Binding-site contacts:
Ligand atom C1 contacts residue VAL335 of chain 1.A at 4.5 Å (hydrophobic).
Ligand atom C5 contacts residue SER334 of chain 1.A at 4.1 Å.
Ligand atom O7 contacts residue ASN332 of chain 1.A at 3.6 Å (h-bond).
Ligand atom O5 contacts residue ASN332 of chain 1.A at 2.4 Å (h-bond).
Ligand atom C5 contacts residue ASN332 of chain 1.A at 3.6 Å.
Ligand atom C1 contacts residue SER334 of chain 1.A at 4.0 Å.
Ligand atom C7 contacts residue ASN332 of chain 1.A at 3.5 Å.
Ligand atom N2 contacts residue ASN332 of chain 1.A at 3.0 Å (h-bond).
Ligand atom O5 contacts residue VAL335 of chain 1.A at 4.0 Å.
Ligand atom C6 contacts residue SER334 of chain 1.A at 4.5 Å.
Ligand atom O5 contacts residue SER334 of chain 1.A at 4.2 Å.
Ligand atom C1 contacts residue ASN332 of chain 1.A at 1.5 Å.
Ligand atom C2 contacts residue ASN332 of chain 1.A at 2.5 Å.
Ligand atom C3 contacts residue ASN332 of chain 1.A at 3.8 Å.
Ligand atom C4 contacts residue ASN332 of chain 1.A at 4.3 Å.

Sequence of chain 1.A:
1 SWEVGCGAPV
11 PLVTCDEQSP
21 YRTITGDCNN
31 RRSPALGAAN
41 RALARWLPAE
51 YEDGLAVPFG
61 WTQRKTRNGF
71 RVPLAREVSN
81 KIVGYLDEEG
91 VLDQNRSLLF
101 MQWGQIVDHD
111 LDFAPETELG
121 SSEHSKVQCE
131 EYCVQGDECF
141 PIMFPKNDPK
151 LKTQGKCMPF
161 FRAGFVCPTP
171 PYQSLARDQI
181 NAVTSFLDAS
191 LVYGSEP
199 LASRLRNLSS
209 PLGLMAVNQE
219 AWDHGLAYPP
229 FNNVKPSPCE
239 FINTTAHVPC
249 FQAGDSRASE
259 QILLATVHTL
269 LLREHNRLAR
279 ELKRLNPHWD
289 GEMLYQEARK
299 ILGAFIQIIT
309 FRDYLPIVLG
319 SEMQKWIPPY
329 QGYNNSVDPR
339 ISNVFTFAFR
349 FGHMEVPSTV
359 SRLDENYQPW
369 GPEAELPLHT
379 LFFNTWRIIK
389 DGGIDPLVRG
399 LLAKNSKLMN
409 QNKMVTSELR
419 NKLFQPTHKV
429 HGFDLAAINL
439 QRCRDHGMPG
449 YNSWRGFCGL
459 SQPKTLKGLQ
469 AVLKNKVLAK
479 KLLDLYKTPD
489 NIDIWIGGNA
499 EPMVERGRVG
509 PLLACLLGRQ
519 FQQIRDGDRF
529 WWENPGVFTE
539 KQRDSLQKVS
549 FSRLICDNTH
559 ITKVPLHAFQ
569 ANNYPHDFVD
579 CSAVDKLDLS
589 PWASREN

This small molecule binds to this protein.
Small molecule (SMILES): CC(=O)N[C@H]1[C@H](O[C@H]2[C@H](O)[C@@H](NC(C)=O)CO[C@@H]2CO)O[C@H](CO)[C@@H](O)[C@@H]1O